Sequence of chain 1.A:
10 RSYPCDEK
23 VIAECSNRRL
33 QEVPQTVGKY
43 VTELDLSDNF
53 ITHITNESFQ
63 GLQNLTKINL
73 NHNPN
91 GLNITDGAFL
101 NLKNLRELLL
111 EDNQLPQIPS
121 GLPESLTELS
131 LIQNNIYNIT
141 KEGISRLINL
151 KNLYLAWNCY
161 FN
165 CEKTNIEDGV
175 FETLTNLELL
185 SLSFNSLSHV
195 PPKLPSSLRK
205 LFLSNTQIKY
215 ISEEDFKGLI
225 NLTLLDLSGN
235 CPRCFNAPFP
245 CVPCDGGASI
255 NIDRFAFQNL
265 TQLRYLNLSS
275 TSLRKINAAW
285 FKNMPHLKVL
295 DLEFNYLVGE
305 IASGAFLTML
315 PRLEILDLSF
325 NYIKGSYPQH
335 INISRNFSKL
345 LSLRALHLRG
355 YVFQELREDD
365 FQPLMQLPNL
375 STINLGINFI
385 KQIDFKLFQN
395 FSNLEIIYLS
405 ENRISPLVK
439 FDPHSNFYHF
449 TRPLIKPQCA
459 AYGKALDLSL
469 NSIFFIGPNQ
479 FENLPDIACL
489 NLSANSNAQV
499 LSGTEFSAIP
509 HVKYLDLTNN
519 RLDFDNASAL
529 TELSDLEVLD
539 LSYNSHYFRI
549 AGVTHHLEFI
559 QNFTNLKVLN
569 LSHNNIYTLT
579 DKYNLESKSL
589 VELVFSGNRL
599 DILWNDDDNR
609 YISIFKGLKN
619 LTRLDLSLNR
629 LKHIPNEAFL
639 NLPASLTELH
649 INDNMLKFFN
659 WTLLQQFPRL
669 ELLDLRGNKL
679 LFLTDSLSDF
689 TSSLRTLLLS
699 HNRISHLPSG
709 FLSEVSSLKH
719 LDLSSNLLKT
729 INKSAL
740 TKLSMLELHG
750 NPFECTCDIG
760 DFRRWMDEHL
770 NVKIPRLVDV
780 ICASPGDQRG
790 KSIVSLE

A small-molecule ligand and the protein it binds are described below.
Small molecule (SMILES): Cc1cc(-c2[nH]c3ccc(C4CCNCC4)cc3c2C(C)C)cc(C)n1

Binding-site contacts:
Ligand atom C17 contacts residue TYR545 of chain 1.B at 3.4 Å (hydrophobic).
Ligand atom C20 contacts residue TYR326 of chain 1.A at 3.7 Å (hydrophobic).
Ligand atom C06 contacts residue PHE383 of chain 1.A at 3.6 Å (hydrophobic).
Ligand atom N07 contacts residue PHE472 of chain 1.B at 3.0 Å (h-bond).
Ligand atom C10 contacts residue ILE381 of chain 1.A at 3.8 Å (hydrophobic).
Ligand atom N07 contacts residue ALA496 of chain 1.B at 3.4 Å.
Ligand atom C26 contacts residue SER330 of chain 1.A at 3.1 Å.
Ligand atom C25 contacts residue LYS328 of chain 1.A at 3.8 Å.
Ligand atom C22 contacts residue PHE473 of chain 1.B at 3.7 Å (hydrophobic).
Ligand atom C24 contacts residue TYR326 of chain 1.A at 3.4 Å (hydrophobic).
Ligand atom C26 contacts residue ILE327 of chain 1.A at 3.4 Å (hydrophobic).
Ligand atom C08 contacts residue PHE472 of chain 1.B at 3.9 Å (hydrophobic).
Ligand atom C20 contacts residue PHE473 of chain 1.B at 3.8 Å (hydrophobic).
Ligand atom C25 contacts residue PHE473 of chain 1.B at 3.8 Å (hydrophobic).
Ligand atom C23 contacts residue ALA496 of chain 1.B at 3.5 Å (hydrophobic).
Ligand atom C16 contacts residue TYR545 of chain 1.B at 3.9 Å (hydrophobic).
Ligand atom C01 contacts residue PHE383 of chain 1.A at 3.8 Å (hydrophobic).
Ligand atom C06 contacts residue ILE381 of chain 1.A at 3.8 Å (hydrophobic).
Ligand atom C04 contacts residue PHE383 of chain 1.A at 3.6 Å (hydrophobic).
Ligand atom C03 contacts residue SER494 of chain 1.B at 3.0 Å.
Ligand atom C14 contacts residue GLU405 of chain 1.A at 3.4 Å.
Ligand atom C05 contacts residue PHE383 of chain 1.A at 3.5 Å (hydrophobic).
Ligand atom N15 contacts residue GLU405 of chain 1.A at 3.6 Å (salt-bridge).
Ligand atom C02 contacts residue SER494 of chain 1.B at 3.9 Å.
Ligand atom N21 contacts residue GLY329 of chain 1.A at 3.0 Å (h-bond).
Ligand atom C26 contacts residue VAL356 of chain 1.A at 3.9 Å (hydrophobic).
Ligand atom C04 contacts residue ALA496 of chain 1.B at 3.8 Å (hydrophobic).
Ligand atom C24 contacts residue PHE239 of chain 1.A at 3.3 Å (hydrophobic).
Ligand atom C16 contacts residue ARG519 of chain 1.B at 3.8 Å.
Ligand atom C25 contacts residue ALA496 of chain 1.B at 3.5 Å (hydrophobic).
Ligand atom C17 contacts residue ARG519 of chain 1.B at 3.7 Å.
Ligand atom C03 contacts residue PHE383 of chain 1.A at 3.7 Å (hydrophobic).
Ligand atom C13 contacts residue ILE381 of chain 1.A at 3.8 Å (hydrophobic).
Ligand atom C26 contacts residue TYR326 of chain 1.A at 3.7 Å (hydrophobic).
Ligand atom C02 contacts residue PHE383 of chain 1.A at 3.8 Å (hydrophobic).
Ligand atom C12 contacts residue VAL356 of chain 1.A at 3.7 Å (hydrophobic).
Ligand atom C12 contacts residue PHE383 of chain 1.A at 3.8 Å (hydrophobic).
Ligand atom N21 contacts residue PHE473 of chain 1.B at 3.8 Å.
Ligand atom C09 contacts residue PHE383 of chain 1.A at 3.9 Å (hydrophobic).
Ligand atom C19 contacts residue PHE472 of chain 1.B at 3.8 Å (hydrophobic).

Sequence of chain 1.B:
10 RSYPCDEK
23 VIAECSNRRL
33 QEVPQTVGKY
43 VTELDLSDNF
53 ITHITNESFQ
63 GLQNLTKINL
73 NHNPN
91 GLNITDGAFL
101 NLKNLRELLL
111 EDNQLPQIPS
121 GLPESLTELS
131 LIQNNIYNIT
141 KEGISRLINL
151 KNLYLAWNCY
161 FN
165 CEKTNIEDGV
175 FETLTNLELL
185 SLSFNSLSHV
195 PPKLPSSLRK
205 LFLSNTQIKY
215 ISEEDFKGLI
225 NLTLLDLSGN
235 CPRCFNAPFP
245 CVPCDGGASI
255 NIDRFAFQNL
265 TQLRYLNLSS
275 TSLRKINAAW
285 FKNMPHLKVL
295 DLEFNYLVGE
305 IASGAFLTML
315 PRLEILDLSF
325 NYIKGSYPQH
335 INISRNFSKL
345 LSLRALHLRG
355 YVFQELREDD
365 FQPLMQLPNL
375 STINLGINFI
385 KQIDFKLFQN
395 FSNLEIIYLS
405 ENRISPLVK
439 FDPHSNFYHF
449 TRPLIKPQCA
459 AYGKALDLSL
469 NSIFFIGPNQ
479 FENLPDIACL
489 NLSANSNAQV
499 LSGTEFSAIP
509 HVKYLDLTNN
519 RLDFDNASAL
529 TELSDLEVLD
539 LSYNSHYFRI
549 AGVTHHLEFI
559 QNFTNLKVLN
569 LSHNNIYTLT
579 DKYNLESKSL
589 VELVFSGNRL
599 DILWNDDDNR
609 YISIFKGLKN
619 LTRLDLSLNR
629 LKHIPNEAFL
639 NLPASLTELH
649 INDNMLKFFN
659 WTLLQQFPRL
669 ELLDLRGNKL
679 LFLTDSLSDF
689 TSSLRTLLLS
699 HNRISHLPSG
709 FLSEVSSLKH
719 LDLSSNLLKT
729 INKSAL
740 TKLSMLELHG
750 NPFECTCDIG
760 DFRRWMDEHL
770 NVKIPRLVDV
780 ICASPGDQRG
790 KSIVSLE